A protein and the small-molecule ligand that binds it are described below.
Small molecule (SMILES): Cc1cc(CCCCCCCOc2ccc(C3=NCCO3)cc2)on1

Binding-site contacts:
Ligand atom C2A contacts residue MET181 of chain 6.A at 3.7 Å (hydrophobic).
Ligand atom O1 contacts residue W711 of chain 6.F at 3.7 Å.
Ligand atom O1B contacts residue ILE95 of chain 6.A at 3.6 Å.
Ligand atom C3C contacts residue TYR192 of chain 6.A at 4.0 Å (hydrophobic).
Ligand atom C2A contacts residue TYR146 of chain 6.A at 3.7 Å (hydrophobic).
Ligand atom N3A contacts residue ALA24 of chain 6.C at 3.8 Å.
Ligand atom C4B contacts residue ILE183 of chain 6.A at 4.0 Å (hydrophobic).
Ligand atom C1C contacts residue THR97 of chain 6.A at 3.9 Å.
Ligand atom C3B contacts residue ILE219 of chain 6.A at 3.8 Å (hydrophobic).
Ligand atom C4C contacts residue MET117 of chain 6.A at 3.9 Å (hydrophobic).
Ligand atom C31 contacts residue W711 of chain 6.F at 3.0 Å.
Ligand atom C5B contacts residue ILE183 of chain 6.A at 3.7 Å (hydrophobic).
Ligand atom C5A contacts residue ILE170 of chain 6.A at 3.8 Å (hydrophobic).
Ligand atom C5A contacts residue PRO168 of chain 6.A at 4.0 Å (hydrophobic).
Ligand atom C4A contacts residue ALA24 of chain 6.C at 4.0 Å (hydrophobic).
Ligand atom O1 contacts residue THR97 of chain 6.A at 3.4 Å (h-bond).
Ligand atom C5A contacts residue ILE144 of chain 6.A at 3.7 Å (hydrophobic).
Ligand atom C1C contacts residue PHE115 of chain 6.A at 3.9 Å (hydrophobic).
Ligand atom C5B contacts residue TYR146 of chain 6.A at 3.4 Å (hydrophobic).
Ligand atom C3 contacts residue LEU216 of chain 6.A at 4.0 Å (hydrophobic).
Ligand atom C3C contacts residue LEU216 of chain 6.A at 3.7 Å (hydrophobic).
Ligand atom C1B contacts residue ILE183 of chain 6.A at 4.0 Å (hydrophobic).
Ligand atom O1A contacts residue PHE121 of chain 6.A at 4.0 Å.
Ligand atom C4A contacts residue MET181 of chain 6.A at 3.6 Å (hydrophobic).
Ligand atom C6C contacts residue ILE186 of chain 6.A at 3.9 Å (hydrophobic).
Ligand atom C4 contacts residue TYR192 of chain 6.A at 3.5 Å (hydrophobic).
Ligand atom C2C contacts residue THR97 of chain 6.A at 3.9 Å.
Ligand atom C31 contacts residue ASN214 of chain 6.A at 3.3 Å.
Ligand atom C6B contacts residue TYR146 of chain 6.A at 3.8 Å (hydrophobic).
Ligand atom C31 contacts residue LEU216 of chain 6.A at 3.4 Å (hydrophobic).
Ligand atom C6B contacts residue ILE183 of chain 6.A at 3.6 Å (hydrophobic).
Ligand atom N2 contacts residue THR97 of chain 6.A at 3.7 Å.
Ligand atom N2 contacts residue W711 of chain 6.F at 2.9 Å.
Ligand atom N3A contacts residue MET181 of chain 6.A at 3.3 Å.
Ligand atom C2B contacts residue ILE219 of chain 6.A at 3.8 Å (hydrophobic).
Ligand atom C2C contacts residue LEU216 of chain 6.A at 3.7 Å (hydrophobic).
Ligand atom C3 contacts residue W711 of chain 6.F at 3.3 Å.
Ligand atom C4B contacts residue TYR146 of chain 6.A at 3.7 Å (hydrophobic).
Ligand atom N3A contacts residue TYR146 of chain 6.A at 4.0 Å.
Ligand atom C4A contacts residue ILE170 of chain 6.A at 3.9 Å (hydrophobic).

Sequence of chain 6.A:
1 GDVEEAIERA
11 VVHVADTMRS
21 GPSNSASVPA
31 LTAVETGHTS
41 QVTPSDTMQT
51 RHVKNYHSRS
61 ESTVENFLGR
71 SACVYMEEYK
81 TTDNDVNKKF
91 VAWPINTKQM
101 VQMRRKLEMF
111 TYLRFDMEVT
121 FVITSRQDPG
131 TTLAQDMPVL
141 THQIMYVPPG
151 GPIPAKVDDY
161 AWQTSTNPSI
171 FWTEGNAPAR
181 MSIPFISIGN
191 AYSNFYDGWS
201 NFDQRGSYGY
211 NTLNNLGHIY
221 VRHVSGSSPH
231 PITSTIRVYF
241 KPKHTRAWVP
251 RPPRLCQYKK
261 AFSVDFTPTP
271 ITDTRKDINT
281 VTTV

Sequence of chain 6.C:
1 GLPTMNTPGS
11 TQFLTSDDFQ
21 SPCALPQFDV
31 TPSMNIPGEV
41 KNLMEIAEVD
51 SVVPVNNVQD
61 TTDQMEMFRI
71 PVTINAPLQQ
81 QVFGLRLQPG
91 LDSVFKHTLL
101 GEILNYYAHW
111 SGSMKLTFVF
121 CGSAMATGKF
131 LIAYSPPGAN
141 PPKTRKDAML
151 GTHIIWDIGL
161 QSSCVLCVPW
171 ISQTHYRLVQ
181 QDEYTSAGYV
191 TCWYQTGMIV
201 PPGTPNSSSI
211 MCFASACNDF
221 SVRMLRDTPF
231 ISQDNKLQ